Sequence of chain 1.A:
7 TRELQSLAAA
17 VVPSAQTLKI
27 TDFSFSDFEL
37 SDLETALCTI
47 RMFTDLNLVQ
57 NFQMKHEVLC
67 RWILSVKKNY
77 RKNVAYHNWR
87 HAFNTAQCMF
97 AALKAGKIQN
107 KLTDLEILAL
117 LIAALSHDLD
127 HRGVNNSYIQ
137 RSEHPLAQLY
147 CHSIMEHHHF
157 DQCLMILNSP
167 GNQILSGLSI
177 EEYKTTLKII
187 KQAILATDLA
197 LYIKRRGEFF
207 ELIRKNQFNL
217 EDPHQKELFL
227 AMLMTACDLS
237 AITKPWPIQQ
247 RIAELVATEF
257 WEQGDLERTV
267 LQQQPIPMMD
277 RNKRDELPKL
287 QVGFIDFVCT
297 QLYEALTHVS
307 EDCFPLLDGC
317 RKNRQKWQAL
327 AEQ

Binding-site contacts:
Ligand atom O2 contacts residue ASP234 of chain 1.A at 4.3 Å.
Ligand atom N9 contacts residue PHE256 of chain 1.A at 3.9 Å.
Ligand atom C6 contacts residue PHE290 of chain 1.A at 4.3 Å (hydrophobic).
Ligand atom N7 contacts residue VAL252 of chain 1.A at 4.4 Å.
Ligand atom C4 contacts residue VAL252 of chain 1.A at 4.3 Å (hydrophobic).
Ligand atom C8 contacts residue MET274 of chain 1.A at 4.1 Å (hydrophobic).
Ligand atom O6 contacts residue GLN287 of chain 1.A at 3.2 Å (h-bond).
Ligand atom C14 contacts residue PHE256 of chain 1.A at 3.8 Å (hydrophobic).
Ligand atom C11 contacts residue PHE290 of chain 1.A at 4.5 Å (hydrophobic).
Ligand atom C5 contacts residue PHE290 of chain 1.A at 3.9 Å (hydrophobic).
Ligand atom C13 contacts residue TYR82 of chain 1.A at 4.2 Å (hydrophobic).
Ligand atom N7 contacts residue GLN287 of chain 1.A at 3.4 Å (h-bond).
Ligand atom C13 contacts residue HIS83 of chain 1.A at 3.3 Å.
Ligand atom C10 contacts residue LEU235 of chain 1.A at 4.3 Å (hydrophobic).
Ligand atom C4 contacts residue PHE290 of chain 1.A at 3.6 Å (hydrophobic).
Ligand atom O2 contacts residue TYR82 of chain 1.A at 3.8 Å.
Ligand atom C8 contacts residue GLN287 of chain 1.A at 4.5 Å.
Ligand atom C10 contacts residue ILE238 of chain 1.A at 4.0 Å (hydrophobic).
Ligand atom N7 contacts residue PHE290 of chain 1.A at 4.1 Å.
Ligand atom O6 contacts residue ILE238 of chain 1.A at 3.8 Å.
Ligand atom C8 contacts residue PHE290 of chain 1.A at 3.6 Å (hydrophobic).
Ligand atom N9 contacts residue PHE290 of chain 1.A at 3.5 Å.
Ligand atom N3 contacts residue PHE290 of chain 1.A at 4.0 Å.
Ligand atom C5 contacts residue GLN287 of chain 1.A at 4.1 Å.
Ligand atom C6 contacts residue GLN287 of chain 1.A at 4.2 Å.
Ligand atom C10 contacts residue ALA237 of chain 1.A at 3.8 Å (hydrophobic).
Ligand atom C12 contacts residue HIS83 of chain 1.A at 4.4 Å.
Ligand atom N7 contacts residue PHE256 of chain 1.A at 4.3 Å.
Ligand atom O2 contacts residue LEU235 of chain 1.A at 3.3 Å.
Ligand atom C5 contacts residue VAL252 of chain 1.A at 4.2 Å (hydrophobic).
Ligand atom C8 contacts residue PHE256 of chain 1.A at 3.8 Å (hydrophobic).
Ligand atom C2 contacts residue LEU235 of chain 1.A at 4.0 Å (hydrophobic).

The small molecule below binds the protein below.
Small molecule (SMILES): CC(C)Cn1c(=O)n(C)c(=O)c2nc[nH]c21